Sequence of chain 1.B:
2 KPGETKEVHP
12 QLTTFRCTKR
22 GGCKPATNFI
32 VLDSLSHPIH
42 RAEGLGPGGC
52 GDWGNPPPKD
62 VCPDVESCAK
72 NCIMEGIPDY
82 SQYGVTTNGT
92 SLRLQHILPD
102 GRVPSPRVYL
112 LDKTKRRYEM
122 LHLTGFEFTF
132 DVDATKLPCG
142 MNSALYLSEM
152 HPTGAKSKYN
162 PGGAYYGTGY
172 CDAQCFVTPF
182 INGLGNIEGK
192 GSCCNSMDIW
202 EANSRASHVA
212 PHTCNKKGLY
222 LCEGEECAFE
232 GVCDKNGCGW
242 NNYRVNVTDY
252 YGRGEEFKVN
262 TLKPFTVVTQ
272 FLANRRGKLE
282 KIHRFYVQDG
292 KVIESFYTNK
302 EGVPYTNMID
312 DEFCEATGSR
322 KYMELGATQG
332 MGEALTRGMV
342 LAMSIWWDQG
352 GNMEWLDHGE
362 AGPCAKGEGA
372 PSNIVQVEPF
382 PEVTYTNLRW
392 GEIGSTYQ

Binding-site contacts:
Ligand atom O3 contacts residue GLC1 of chain 1.E at 3.3 Å.
Ligand atom O2 contacts residue TRP356 of chain 1.B at 4.2 Å.
Ligand atom O5 contacts residue TRP356 of chain 1.B at 4.0 Å.
Ligand atom O5 contacts residue ASN237 of chain 1.B at 4.3 Å.
Ligand atom C3 contacts residue ASN237 of chain 1.B at 4.2 Å.
Ligand atom O6 contacts residue ARG245 of chain 1.B at 4.2 Å.
Ligand atom O4 contacts residue GLU202 of chain 1.B at 3.9 Å.
Ligand atom C4 contacts residue TRP356 of chain 1.B at 3.9 Å (hydrophobic).
Ligand atom C1 contacts residue ASN237 of chain 1.B at 4.1 Å.
Ligand atom C4 contacts residue GLC1 of chain 1.E at 4.1 Å.
Ligand atom C2 contacts residue LYS236 of chain 1.B at 3.7 Å.
Ligand atom O3 contacts residue GLN175 of chain 1.B at 4.3 Å.
Ligand atom O6 contacts residue GLN175 of chain 1.B at 3.6 Å.
Ligand atom O2 contacts residue ASN237 of chain 1.B at 2.8 Å (h-bond).
Ligand atom O3 contacts residue HIS213 of chain 1.B at 3.7 Å.
Ligand atom C5 contacts residue ASN237 of chain 1.B at 3.6 Å.
Ligand atom O6 contacts residue ASN237 of chain 1.B at 4.1 Å.
Ligand atom C6 contacts residue ARG245 of chain 1.B at 4.4 Å.
Ligand atom C4 contacts residue ASN237 of chain 1.B at 4.2 Å.
Ligand atom O3 contacts residue TRP356 of chain 1.B at 3.9 Å.
Ligand atom O6 contacts residue PHE177 of chain 1.B at 4.3 Å.
Ligand atom O4 contacts residue ASN237 of chain 1.B at 4.0 Å.
Ligand atom C1 contacts residue TRP356 of chain 1.B at 3.9 Å (hydrophobic).
Ligand atom O4 contacts residue TRP347 of chain 1.B at 3.3 Å.
Ligand atom C6 contacts residue TRP356 of chain 1.B at 4.2 Å (hydrophobic).
Ligand atom C3 contacts residue GLU202 of chain 1.B at 3.8 Å.
Ligand atom O2 contacts residue LYS236 of chain 1.B at 4.0 Å.
Ligand atom O2 contacts residue HIS213 of chain 1.B at 3.7 Å.
Ligand atom O3 contacts residue ASP199 of chain 1.B at 3.5 Å (salt-bridge).
Ligand atom C2 contacts residue ASN237 of chain 1.B at 3.9 Å.
Ligand atom O4 contacts residue GLC1 of chain 1.E at 3.9 Å.
Ligand atom C5 contacts residue TRP356 of chain 1.B at 3.7 Å (hydrophobic).
Ligand atom C6 contacts residue ASN237 of chain 1.B at 3.9 Å.
Ligand atom C3 contacts residue TRP356 of chain 1.B at 3.7 Å (hydrophobic).
Ligand atom C6 contacts residue TRP347 of chain 1.B at 4.2 Å (hydrophobic).
Ligand atom O3 contacts residue GLU202 of chain 1.B at 3.3 Å (salt-bridge).
Ligand atom C4 contacts residue GLN175 of chain 1.B at 4.1 Å.
Ligand atom O4 contacts residue LYS236 of chain 1.B at 4.1 Å.
Ligand atom C2 contacts residue HIS213 of chain 1.B at 4.0 Å.
Ligand atom O4 contacts residue TRP356 of chain 1.B at 3.9 Å.

This small molecule binds to this protein.
Small molecule (SMILES): OC[C@H]1O[C@@H](O[C@H]2[C@H](O)[C@@H](O)[C@H](O)O[C@@H]2CO)[C@H](O)[C@@H](O)[C@@H]1O